Binding-site contacts:
Ligand atom N6 contacts residue GLY94 of chain 1.F at 3.6 Å.
Ligand atom C6 contacts residue ILE188 of chain 1.F at 3.6 Å (hydrophobic).
Ligand atom N6 contacts residue ILE188 of chain 1.F at 3.4 Å.
Ligand atom S5' contacts residue HIS130 of chain 1.D at 3.8 Å.
Ligand atom O3' contacts residue HIS59 of chain 1.F at 3.6 Å.
Ligand atom N7 contacts residue ASP214 of chain 1.F at 2.6 Å (salt-bridge).
Ligand atom C4' contacts residue SER16 of chain 1.F at 3.8 Å.
Ligand atom O3' contacts residue PRO67 of chain 1.F at 3.6 Å.
Ligand atom N9 contacts residue ALA92 of chain 1.F at 3.7 Å.
Ligand atom N7 contacts residue GLY94 of chain 1.F at 3.3 Å (h-bond).
Ligand atom C5' contacts residue HIS130 of chain 1.D at 3.2 Å.
Ligand atom CS contacts residue SER16 of chain 1.F at 3.6 Å.
Ligand atom C5 contacts residue PHE170 of chain 1.F at 3.7 Å (hydrophobic).
Ligand atom C4 contacts residue PHE170 of chain 1.F at 3.8 Å (hydrophobic).
Ligand atom N1 contacts residue ASP216 of chain 1.F at 3.8 Å.
Ligand atom C5 contacts residue GLY94 of chain 1.F at 3.6 Å.
Ligand atom C2' contacts residue SO41 of chain 1.W at 3.8 Å.
Ligand atom O2' contacts residue SO41 of chain 1.W at 2.9 Å (h-bond).
Ligand atom N1 contacts residue ILE188 of chain 1.F at 3.6 Å.
Ligand atom C1' contacts residue ALA92 of chain 1.F at 3.4 Å (hydrophobic).
Ligand atom C8 contacts residue ALA92 of chain 1.F at 3.8 Å (hydrophobic).
Ligand atom N7 contacts residue VAL93 of chain 1.F at 3.6 Å.
Ligand atom N3 contacts residue MET190 of chain 1.F at 3.6 Å.
Ligand atom C8 contacts residue ASP214 of chain 1.F at 3.4 Å.
Ligand atom C8 contacts residue VAL228 of chain 1.F at 3.8 Å (hydrophobic).
Ligand atom C2 contacts residue MET190 of chain 1.F at 3.7 Å (hydrophobic).
Ligand atom N6 contacts residue ASP216 of chain 1.F at 2.9 Å (salt-bridge).
Ligand atom N3 contacts residue GLY189 of chain 1.F at 3.6 Å.
Ligand atom C6 contacts residue ASP216 of chain 1.F at 3.8 Å.
Ligand atom N1 contacts residue PHE170 of chain 1.F at 3.7 Å.
Ligand atom CS contacts residue VAL228 of chain 1.F at 3.7 Å (hydrophobic).
Ligand atom C8 contacts residue THR213 of chain 1.F at 3.8 Å.
Ligand atom O2' contacts residue MET190 of chain 1.F at 3.0 Å (h-bond).
Ligand atom O3' contacts residue SO41 of chain 1.W at 2.6 Å (h-bond).
Ligand atom S5' contacts residue VAL228 of chain 1.F at 3.8 Å.
Ligand atom N6 contacts residue ASP214 of chain 1.F at 2.9 Å (salt-bridge).
Ligand atom C3' contacts residue SO41 of chain 1.W at 3.4 Å.
Ligand atom C5 contacts residue ILE188 of chain 1.F at 3.8 Å (hydrophobic).
Ligand atom C4' contacts residue SO41 of chain 1.W at 3.6 Å.
Ligand atom C5 contacts residue ASP214 of chain 1.F at 3.7 Å.

Sequence of chain 1.D:
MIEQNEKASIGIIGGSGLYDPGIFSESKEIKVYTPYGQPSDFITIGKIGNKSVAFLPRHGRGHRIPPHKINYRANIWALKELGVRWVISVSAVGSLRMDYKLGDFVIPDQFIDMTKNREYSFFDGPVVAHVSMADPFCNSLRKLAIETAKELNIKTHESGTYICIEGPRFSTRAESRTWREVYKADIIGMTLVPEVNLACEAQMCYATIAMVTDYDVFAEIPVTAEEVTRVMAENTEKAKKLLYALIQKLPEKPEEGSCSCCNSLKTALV

This protein binds this small molecule.
Small molecule (SMILES): CSC[C@H]1O[C@@H](n2cnc3c(N)ncnc32)[C@H](O)[C@@H]1O

Sequence of chain 1.F:
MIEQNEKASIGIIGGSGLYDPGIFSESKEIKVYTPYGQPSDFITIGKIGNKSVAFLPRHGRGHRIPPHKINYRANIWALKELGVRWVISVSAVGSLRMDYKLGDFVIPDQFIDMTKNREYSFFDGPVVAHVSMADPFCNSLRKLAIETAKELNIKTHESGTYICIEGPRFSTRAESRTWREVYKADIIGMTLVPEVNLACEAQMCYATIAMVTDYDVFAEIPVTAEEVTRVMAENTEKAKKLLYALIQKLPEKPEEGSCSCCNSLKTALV